Binding-site contacts:
Ligand atom C7 contacts residue SER207 of chain 1.B at 4.5 Å.
Ligand atom C5 contacts residue VAL208 of chain 1.B at 4.4 Å (hydrophobic).
Ligand atom O5 contacts residue VAL208 of chain 1.B at 3.4 Å.
Ligand atom C6 contacts residue ARG392 of chain 1.B at 3.9 Å.
Ligand atom C4 contacts residue ASN205 of chain 1.B at 4.3 Å.
Ligand atom C7 contacts residue ASN205 of chain 1.B at 3.2 Å.
Ligand atom C6 contacts residue ASP396 of chain 1.B at 3.9 Å.
Ligand atom C6 contacts residue SER207 of chain 1.B at 4.1 Å.
Ligand atom C1 contacts residue VAL208 of chain 1.B at 4.2 Å (hydrophobic).
Ligand atom O7 contacts residue ASN205 of chain 1.B at 3.2 Å (h-bond).
Ligand atom C1 contacts residue SER207 of chain 1.B at 4.3 Å.
Ligand atom C1 contacts residue ASN205 of chain 1.B at 1.4 Å.
Ligand atom C4 contacts residue ARG392 of chain 1.B at 3.6 Å.
Ligand atom C8 contacts residue ASN205 of chain 1.B at 4.4 Å.
Ligand atom C6 contacts residue VAL208 of chain 1.B at 3.6 Å (hydrophobic).
Ligand atom O5 contacts residue VAL208 of chain 1.B at 4.2 Å.
Ligand atom C2 contacts residue ASN205 of chain 1.B at 2.5 Å.
Ligand atom C5 contacts residue VAL208 of chain 1.B at 3.9 Å (hydrophobic).
Ligand atom C3 contacts residue ARG392 of chain 1.B at 4.5 Å.
Ligand atom O4 contacts residue ARG392 of chain 1.B at 3.3 Å (salt-bridge).
Ligand atom C8 contacts residue SER207 of chain 1.B at 3.4 Å.
Ligand atom C3 contacts residue ASN205 of chain 1.B at 3.8 Å.
Ligand atom O5 contacts residue ASN205 of chain 1.B at 2.4 Å (h-bond).
Ligand atom O5 contacts residue SER207 of chain 1.B at 4.4 Å.
Ligand atom C5 contacts residue SER207 of chain 1.B at 4.2 Å.
Ligand atom O3 contacts residue ARG392 of chain 1.B at 4.1 Å.
Ligand atom C5 contacts residue ASN205 of chain 1.B at 3.6 Å.
Ligand atom C6 contacts residue VAL208 of chain 1.B at 4.2 Å (hydrophobic).
Ligand atom N2 contacts residue ASN205 of chain 1.B at 2.9 Å (h-bond).

This protein binds this small molecule.
Small molecule (SMILES): CC(=O)N[C@H]1[C@H](O[C@H]2[C@H](O)[C@@H](NC(C)=O)CO[C@@H]2CO[C@@H]2O[C@@H](C)[C@@H](O)[C@@H](O)[C@@H]2O)O[C@H](CO)[C@@H](O[C@@H]2O[C@H](CO[C@H]3O[C@H](CO)[C@@H](O)[C@H](O)[C@@H]3O)[C@@H](O)[C@H](O[C@H]3O[C@H](CO)[C@@H](O)[C@H](O)[C@@H]3O)[C@@H]2O)[C@@H]1O

Sequence of chain 1.B:
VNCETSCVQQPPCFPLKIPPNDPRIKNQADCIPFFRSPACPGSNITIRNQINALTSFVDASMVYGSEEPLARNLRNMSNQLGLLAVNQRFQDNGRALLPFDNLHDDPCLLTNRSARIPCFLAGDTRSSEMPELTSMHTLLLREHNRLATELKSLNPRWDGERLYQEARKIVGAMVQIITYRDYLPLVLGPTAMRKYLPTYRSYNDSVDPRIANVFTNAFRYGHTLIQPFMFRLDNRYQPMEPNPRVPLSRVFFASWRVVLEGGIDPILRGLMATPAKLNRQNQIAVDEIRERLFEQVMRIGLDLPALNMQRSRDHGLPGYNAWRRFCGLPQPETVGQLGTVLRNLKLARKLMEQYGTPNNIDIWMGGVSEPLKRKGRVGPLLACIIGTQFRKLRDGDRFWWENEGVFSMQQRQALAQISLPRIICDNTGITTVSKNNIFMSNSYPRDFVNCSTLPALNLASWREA